This small molecule binds to this protein.
Small molecule (SMILES): Nc1ccn([C@@H]2O[C@H](CO[P](=O)(O)O[C@H]3[C@@H](O)[C@H](n4cnc5c(=O)nc(N)[nH]c54)O[C@@H]3CO[P](=O)(O)O[C@H]3[C@@H](O)[C@H](n4ccc(=O)[nH]c4=O)O[C@@H]3CO[P](=O)(O)O[C@H]3[C@@H](O)[C@H](n4ccc(=O)[nH]c4=O)O[C@@H]3CO[P](=O)(O)O[C@H]3[C@@H](O)[C@H](n4ccc(=O)[nH]c4=O)O[C@@H]3COP(=O)=O)[C@@H](O[P](=O)(O)OC[C@H]3O[C@@H](n4ccc(=O)[nH]c4=O)[C@H](O)[C@@H]3O)[C@H]2O)c(=O)n1

Sequence of chain 1.B:
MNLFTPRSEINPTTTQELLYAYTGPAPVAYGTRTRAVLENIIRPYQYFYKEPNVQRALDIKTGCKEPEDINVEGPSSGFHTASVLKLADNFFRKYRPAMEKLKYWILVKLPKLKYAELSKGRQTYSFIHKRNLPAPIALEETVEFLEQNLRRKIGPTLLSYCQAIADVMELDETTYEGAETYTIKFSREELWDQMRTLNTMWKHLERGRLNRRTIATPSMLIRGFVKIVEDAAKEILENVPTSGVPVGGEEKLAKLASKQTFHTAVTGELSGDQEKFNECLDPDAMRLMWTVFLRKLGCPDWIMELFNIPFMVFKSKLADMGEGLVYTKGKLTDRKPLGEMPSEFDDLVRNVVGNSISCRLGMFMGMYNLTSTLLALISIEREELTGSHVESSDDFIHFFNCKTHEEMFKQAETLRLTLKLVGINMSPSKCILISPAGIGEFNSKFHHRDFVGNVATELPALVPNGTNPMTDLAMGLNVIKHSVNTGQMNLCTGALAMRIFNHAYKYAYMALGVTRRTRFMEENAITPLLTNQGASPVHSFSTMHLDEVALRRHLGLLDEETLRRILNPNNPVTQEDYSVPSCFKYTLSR

Binding-site contacts:
Ligand atom N3 contacts residue GLN424 of chain 1.A at 3.2 Å (h-bond).
Ligand atom C5 contacts residue ILE393 of chain 1.A at 3.5 Å (hydrophobic).
Ligand atom O2' contacts residue ASP247 of chain 1.A at 3.1 Å (salt-bridge).
Ligand atom O2 contacts residue HIS531 of chain 1.B at 3.1 Å.
Ligand atom O2 contacts residue THR416 of chain 1.A at 3.2 Å.
Ligand atom O4 contacts residue ASP350 of chain 1.A at 3.4 Å (salt-bridge).
Ligand atom O3' contacts residue ARG397 of chain 1.A at 3.1 Å (salt-bridge).
Ligand atom N3 contacts residue ARG417 of chain 1.A at 3.3 Å (salt-bridge).
Ligand atom O4' contacts residue ARG417 of chain 1.A at 3.2 Å (salt-bridge).
Ligand atom O3' contacts residue GLU389 of chain 1.A at 2.9 Å (salt-bridge).
Ligand atom O2' contacts residue ARG495 of chain 1.A at 3.5 Å (salt-bridge).
Ligand atom O2 contacts residue TRP352 of chain 1.A at 3.2 Å.
Ligand atom O2 contacts residue PRO289 of chain 1.A at 3.1 Å.
Ligand atom N4 contacts residue THR396 of chain 1.A at 2.5 Å (h-bond).
Ligand atom OP2 contacts residue ARG406 of chain 1.A at 3.1 Å (salt-bridge).
Ligand atom C1' contacts residue LEU540 of chain 1.B at 3.4 Å (hydrophobic).
Ligand atom N2 contacts residue ARG417 of chain 1.A at 3.5 Å.
Ligand atom C2 contacts residue TRP352 of chain 1.A at 3.3 Å (hydrophobic).
Ligand atom P contacts residue ARG544 of chain 1.B at 3.5 Å.
Ligand atom OP2 contacts residue TYR535 of chain 1.B at 3.5 Å.
Ligand atom N3 contacts residue GLN392 of chain 1.A at 3.5 Å (h-bond).
Ligand atom C5 contacts residue TYR535 of chain 1.B at 3.4 Å (hydrophobic).
Ligand atom O3' contacts residue HIS531 of chain 1.B at 3.4 Å (h-bond).
Ligand atom OP1 contacts residue ARG544 of chain 1.B at 2.7 Å (salt-bridge).
Ligand atom O2' contacts residue GLY541 of chain 1.B at 3.2 Å.
Ligand atom C6 contacts residue TYR535 of chain 1.B at 3.5 Å (hydrophobic).
Ligand atom O4' contacts residue LEU540 of chain 1.B at 3.1 Å.
Ligand atom O2' contacts residue GLU389 of chain 1.A at 3.0 Å (salt-bridge).
Ligand atom C2 contacts residue ARG417 of chain 1.A at 3.3 Å.
Ligand atom C2' contacts residue TRP352 of chain 1.A at 3.5 Å (hydrophobic).
Ligand atom O2' contacts residue VAL542 of chain 1.B at 2.8 Å (h-bond).
Ligand atom N3 contacts residue ARG417 of chain 1.A at 3.2 Å (salt-bridge).
Ligand atom O2 contacts residue ARG495 of chain 1.A at 3.2 Å (salt-bridge).
Ligand atom O4 contacts residue ASP418 of chain 1.A at 3.5 Å.
Ligand atom O2' contacts residue ARG397 of chain 1.A at 3.3 Å (salt-bridge).
Ligand atom OP2 contacts residue ARG544 of chain 1.B at 3.5 Å (salt-bridge).
Ligand atom O2' contacts residue TRP352 of chain 1.A at 2.2 Å (h-bond).
Ligand atom N3 contacts residue TRP352 of chain 1.A at 3.2 Å.
Ligand atom O2 contacts residue GLN248 of chain 1.A at 2.8 Å (h-bond).
Ligand atom C6 contacts residue ILE393 of chain 1.A at 3.4 Å (hydrophobic).

Sequence of chain 1.C:
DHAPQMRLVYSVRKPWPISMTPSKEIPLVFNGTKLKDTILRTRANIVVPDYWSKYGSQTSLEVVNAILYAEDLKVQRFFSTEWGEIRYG

Sequence of chain 1.A:
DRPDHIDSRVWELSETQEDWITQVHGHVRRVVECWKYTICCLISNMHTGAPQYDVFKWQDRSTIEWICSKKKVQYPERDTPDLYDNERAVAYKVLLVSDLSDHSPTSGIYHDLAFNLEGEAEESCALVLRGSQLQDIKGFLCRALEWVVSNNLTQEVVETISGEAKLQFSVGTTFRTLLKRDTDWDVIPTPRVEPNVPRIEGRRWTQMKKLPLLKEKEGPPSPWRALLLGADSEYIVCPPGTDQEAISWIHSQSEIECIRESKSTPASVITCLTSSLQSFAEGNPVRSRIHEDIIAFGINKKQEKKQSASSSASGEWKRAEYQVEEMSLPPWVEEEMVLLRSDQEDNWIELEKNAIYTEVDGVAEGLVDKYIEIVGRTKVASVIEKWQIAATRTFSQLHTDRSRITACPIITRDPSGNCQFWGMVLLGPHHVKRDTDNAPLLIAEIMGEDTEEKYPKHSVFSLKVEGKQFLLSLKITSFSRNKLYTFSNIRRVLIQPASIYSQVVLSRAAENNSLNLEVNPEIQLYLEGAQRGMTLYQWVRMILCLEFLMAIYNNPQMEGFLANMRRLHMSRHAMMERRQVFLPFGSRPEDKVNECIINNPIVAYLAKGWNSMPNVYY